Sequence of chain 1.C:
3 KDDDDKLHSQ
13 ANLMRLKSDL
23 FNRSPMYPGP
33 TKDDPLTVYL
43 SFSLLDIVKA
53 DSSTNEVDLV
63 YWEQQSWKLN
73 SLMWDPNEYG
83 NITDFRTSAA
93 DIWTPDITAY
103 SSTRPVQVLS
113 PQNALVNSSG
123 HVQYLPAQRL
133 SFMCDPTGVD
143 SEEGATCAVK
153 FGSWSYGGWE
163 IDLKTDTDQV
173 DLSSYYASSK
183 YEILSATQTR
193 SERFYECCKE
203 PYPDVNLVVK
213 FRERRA

A small-molecule ligand and the protein it binds are described below.
Small molecule (SMILES): CCN1C[C@]2(COC(=O)c3ccccc3N3C(=O)C[C@H](C)C3=O)CC[C@H](OC)[C@@]34[C@@H]5C[C@H]6[C@H](OC)[C@@H]5[C@](O)(C[C@@H]6OC)[C@@](O)([C@@H](OC)[C@H]23)[C@@H]14

Binding-site contacts:
Ligand atom C3 contacts residue ASP206 of chain 1.D at 3.5 Å.
Ligand atom C24 contacts residue LEU127 of chain 1.C at 3.5 Å (hydrophobic).
Ligand atom O8 contacts residue SER176 of chain 1.C at 3.0 Å (h-bond).
Ligand atom C22 contacts residue TRP156 of chain 1.D at 3.1 Å (hydrophobic).
Ligand atom C19 contacts residue TYR204 of chain 1.D at 3.7 Å (hydrophobic).
Ligand atom C12 contacts residue TRP64 of chain 1.C at 3.6 Å (hydrophobic).
Ligand atom O11 contacts residue TYR102 of chain 1.D at 3.4 Å.
Ligand atom O13 contacts residue TRP64 of chain 1.C at 3.4 Å.
Ligand atom C22 contacts residue SER157 of chain 1.D at 3.8 Å.
Ligand atom C20 contacts residue TYR102 of chain 1.D at 3.9 Å (hydrophobic).
Ligand atom C12 contacts residue TYR102 of chain 1.D at 3.1 Å (hydrophobic).
Ligand atom C21 contacts residue TYR102 of chain 1.D at 3.5 Å (hydrophobic).
Ligand atom C39 contacts residue CYS199 of chain 1.D at 3.9 Å (hydrophobic).
Ligand atom C9 contacts residue SER176 of chain 1.C at 3.7 Å.
Ligand atom C5 contacts residue LYS152 of chain 1.D at 3.6 Å.
Ligand atom C13 contacts residue TYR102 of chain 1.D at 3.1 Å (hydrophobic).
Ligand atom C2 contacts residue TYR102 of chain 1.D at 3.3 Å (hydrophobic).
Ligand atom O19 contacts residue TRP156 of chain 1.D at 2.7 Å (h-bond).
Ligand atom O14 contacts residue TYR102 of chain 1.D at 3.5 Å.
Ligand atom C4 contacts residue LYS152 of chain 1.D at 3.4 Å.
Ligand atom C8 contacts residue SER176 of chain 1.C at 3.8 Å.
Ligand atom C1 contacts residue TYR102 of chain 1.D at 3.2 Å (hydrophobic).
Ligand atom C11 contacts residue TYR102 of chain 1.D at 3.8 Å (hydrophobic).
Ligand atom C20 contacts residue SER155 of chain 1.D at 3.9 Å.
Ligand atom C23 contacts residue TRP156 of chain 1.D at 3.8 Å (hydrophobic).
Ligand atom C24 contacts residue TRP156 of chain 1.D at 3.3 Å (hydrophobic).
Ligand atom O13 contacts residue TYR102 of chain 1.D at 3.3 Å.
Ligand atom C22 contacts residue TYR204 of chain 1.D at 3.6 Å (hydrophobic).
Ligand atom C25 contacts residue LEU127 of chain 1.C at 3.9 Å (hydrophobic).
Ligand atom C21 contacts residue SER155 of chain 1.D at 3.8 Å.
Ligand atom C29 contacts residue TYR197 of chain 1.D at 3.4 Å (hydrophobic).
Ligand atom C22 contacts residue TYR158 of chain 1.D at 3.5 Å (hydrophobic).
Ligand atom C25 contacts residue TRP156 of chain 1.D at 3.5 Å (hydrophobic).
Ligand atom C29 contacts residue TRP64 of chain 1.C at 3.8 Å (hydrophobic).
Ligand atom C33 contacts residue TYR204 of chain 1.D at 3.5 Å (hydrophobic).
Ligand atom C37 contacts residue GLN125 of chain 1.C at 3.5 Å.
Ligand atom O27 contacts residue LEU127 of chain 1.C at 2.6 Å.
Ligand atom N23 contacts residue TRP156 of chain 1.D at 3.2 Å (h-bond).
Ligand atom O28 contacts residue TRP64 of chain 1.C at 3.9 Å.
Ligand atom O8 contacts residue TRP64 of chain 1.C at 3.6 Å.

Sequence of chain 1.D:
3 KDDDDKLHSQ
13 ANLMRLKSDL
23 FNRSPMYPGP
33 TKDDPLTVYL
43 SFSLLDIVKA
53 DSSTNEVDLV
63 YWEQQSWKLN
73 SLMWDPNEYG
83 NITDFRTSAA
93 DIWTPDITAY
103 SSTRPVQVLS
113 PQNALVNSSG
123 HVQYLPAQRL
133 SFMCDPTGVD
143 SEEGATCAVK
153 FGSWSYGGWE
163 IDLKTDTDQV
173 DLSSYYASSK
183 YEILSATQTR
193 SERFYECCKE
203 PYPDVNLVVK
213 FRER